A protein and the small-molecule ligand that binds it are described below.
Small molecule (SMILES): COc1cc(NS(C)(=O)=O)cc(-c2cc(-c3ccc(N4CCNCC4)cc3)cnc2N)c1

Sequence of chain 1.C:
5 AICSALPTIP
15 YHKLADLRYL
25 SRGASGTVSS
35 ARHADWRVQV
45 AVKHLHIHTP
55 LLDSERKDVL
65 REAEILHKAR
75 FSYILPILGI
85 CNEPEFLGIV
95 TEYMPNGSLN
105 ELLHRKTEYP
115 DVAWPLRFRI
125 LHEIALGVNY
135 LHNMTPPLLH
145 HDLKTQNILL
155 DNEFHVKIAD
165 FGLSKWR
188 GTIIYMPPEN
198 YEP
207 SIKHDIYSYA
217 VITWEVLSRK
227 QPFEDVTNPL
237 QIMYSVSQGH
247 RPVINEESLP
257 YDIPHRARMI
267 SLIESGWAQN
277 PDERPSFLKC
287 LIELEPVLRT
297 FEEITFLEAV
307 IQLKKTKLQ

Binding-site contacts:
Ligand atom N18 contacts residue MET98 of chain 1.C at 3.1 Å (h-bond).
Ligand atom C04 contacts residue LEU153 of chain 1.C at 4.0 Å (hydrophobic).
Ligand atom C25 contacts residue GLU105 of chain 1.C at 3.9 Å.
Ligand atom N07 contacts residue ALA163 of chain 1.C at 3.5 Å.
Ligand atom N27 contacts residue GLU105 of chain 1.C at 3.3 Å (salt-bridge).
Ligand atom O14 contacts residue LYS47 of chain 1.C at 2.8 Å.
Ligand atom C22 contacts residue LEU24 of chain 1.C at 3.9 Å (hydrophobic).
Ligand atom C15 contacts residue THR95 of chain 1.C at 3.1 Å.
Ligand atom C26 contacts residue GLU105 of chain 1.C at 3.9 Å.
Ligand atom O14 contacts residue VAL32 of chain 1.C at 3.9 Å.
Ligand atom C13 contacts residue LYS47 of chain 1.C at 3.9 Å.
Ligand atom O09 contacts residue ASP164 of chain 1.C at 2.8 Å.
Ligand atom C16 contacts residue ALA45 of chain 1.C at 3.9 Å (hydrophobic).
Ligand atom C19 contacts residue TYR97 of chain 1.C at 3.8 Å (hydrophobic).
Ligand atom N01 contacts residue THR95 of chain 1.C at 3.3 Å (h-bond).
Ligand atom N01 contacts residue ALA45 of chain 1.C at 3.0 Å.
Ligand atom C16 contacts residue VAL32 of chain 1.C at 3.4 Å (hydrophobic).
Ligand atom O09 contacts residue ASN151 of chain 1.C at 3.2 Å (h-bond).
Ligand atom O11 contacts residue LYS47 of chain 1.C at 3.6 Å (salt-bridge).
Ligand atom C15 contacts residue LYS47 of chain 1.C at 3.6 Å.
Ligand atom N18 contacts residue ALA45 of chain 1.C at 3.5 Å.
Ligand atom C12 contacts residue VAL32 of chain 1.C at 3.8 Å (hydrophobic).
Ligand atom C03 contacts residue ALA45 of chain 1.C at 3.9 Å (hydrophobic).
Ligand atom N01 contacts residue GLU96 of chain 1.C at 3.0 Å (salt-bridge).
Ligand atom C32 contacts residue LEU24 of chain 1.C at 3.5 Å (hydrophobic).
Ligand atom C13 contacts residue VAL32 of chain 1.C at 3.5 Å (hydrophobic).
Ligand atom C17 contacts residue VAL32 of chain 1.C at 3.6 Å (hydrophobic).
Ligand atom C19 contacts residue MET98 of chain 1.C at 3.3 Å (hydrophobic).
Ligand atom C05 contacts residue LEU153 of chain 1.C at 3.6 Å (hydrophobic).
Ligand atom C10 contacts residue GLN150 of chain 1.C at 4.0 Å.
Ligand atom C15 contacts residue ILE93 of chain 1.C at 3.8 Å (hydrophobic).
Ligand atom C03 contacts residue VAL32 of chain 1.C at 3.6 Å (hydrophobic).
Ligand atom N18 contacts residue TYR97 of chain 1.C at 3.8 Å.
Ligand atom C04 contacts residue VAL32 of chain 1.C at 3.6 Å (hydrophobic).
Ligand atom C32 contacts residue GLU105 of chain 1.C at 3.8 Å.
Ligand atom C02 contacts residue ALA45 of chain 1.C at 3.2 Å (hydrophobic).
Ligand atom C06 contacts residue ALA163 of chain 1.C at 4.0 Å (hydrophobic).
Ligand atom C12 contacts residue LYS47 of chain 1.C at 4.0 Å.
Ligand atom C31 contacts residue LEU24 of chain 1.C at 3.5 Å (hydrophobic).
Ligand atom C28 contacts residue GLU105 of chain 1.C at 3.6 Å.